The protein below binds the small molecule below.
Small molecule (SMILES): OC[C@H]1O[C@@](CO)(OC[C@H]2O[C@@](CO)(OC[C@H]3O[C@@](CO)(OC[C@H]4O[C@@](CO[C@]5(CO)O[C@H](CO)[C@@H](O)[C@@H]5O)(OC[C@H]5O[C@@](CO)(OC[C@H]6O[C@](O)(CO)[C@@H](O)[C@@H]6O)[C@@H](O)[C@@H]5O)[C@@H](O)[C@@H]4O)[C@@H](O)[C@@H]3O)[C@@H](O)[C@@H]2O)[C@@H](O)[C@@H]1O

Binding-site contacts:
Ligand atom O4 contacts residue ASP59 of chain 1.A at 2.7 Å (salt-bridge).
Ligand atom C5 contacts residue ASN61 of chain 1.A at 3.5 Å.
Ligand atom C1 contacts residue ASP431 of chain 1.B at 3.6 Å.
Ligand atom O1 contacts residue SER412 of chain 1.A at 3.1 Å (h-bond).
Ligand atom C3 contacts residue ARG386 of chain 1.A at 3.6 Å.
Ligand atom C3 contacts residue THR405 of chain 1.B at 3.4 Å.
Ligand atom C5 contacts residue ASP431 of chain 1.B at 3.5 Å.
Ligand atom C1 contacts residue GLY86 of chain 1.A at 3.5 Å.
Ligand atom C2 contacts residue ASP431 of chain 1.B at 3.2 Å.
Ligand atom O1 contacts residue ASP431 of chain 1.B at 2.8 Å (salt-bridge).
Ligand atom O4 contacts residue ARG386 of chain 1.A at 2.8 Å (salt-bridge).
Ligand atom O4 contacts residue ASP107 of chain 1.A at 3.4 Å (salt-bridge).
Ligand atom O5 contacts residue ASP431 of chain 1.B at 2.7 Å (salt-bridge).
Ligand atom C1 contacts residue GLU404 of chain 1.B at 3.3 Å.
Ligand atom O3 contacts residue VAL927 of chain 1.B at 3.6 Å.
Ligand atom C6 contacts residue TYR413 of chain 1.A at 3.6 Å (hydrophobic).
Ligand atom O3 contacts residue ASP85 of chain 1.A at 3.2 Å (salt-bridge).
Ligand atom O5 contacts residue ASN926 of chain 1.B at 3.4 Å (h-bond).
Ligand atom O3 contacts residue ARG386 of chain 1.A at 3.0 Å (salt-bridge).
Ligand atom O3 contacts residue THR405 of chain 1.B at 3.2 Å (h-bond).
Ligand atom O3 contacts residue PHE674 of chain 1.B at 3.5 Å.
Ligand atom O3 contacts residue ASN61 of chain 1.A at 2.2 Å (h-bond).
Ligand atom O1 contacts residue ASN61 of chain 1.A at 2.3 Å (h-bond).
Ligand atom O3 contacts residue ASP431 of chain 1.B at 3.4 Å (salt-bridge).
Ligand atom O2 contacts residue ASP408 of chain 1.B at 3.5 Å (salt-bridge).
Ligand atom C6 contacts residue ASP431 of chain 1.B at 3.2 Å.
Ligand atom C4 contacts residue ASP85 of chain 1.A at 3.5 Å.
Ligand atom O6 contacts residue ASP85 of chain 1.A at 3.2 Å (salt-bridge).
Ligand atom O4 contacts residue ASP85 of chain 1.A at 2.8 Å (salt-bridge).
Ligand atom C4 contacts residue TRP103 of chain 1.A at 3.5 Å (hydrophobic).
Ligand atom O5 contacts residue TYR413 of chain 1.A at 2.9 Å (h-bond).
Ligand atom O3 contacts residue TRP103 of chain 1.A at 3.2 Å.
Ligand atom O5 contacts residue GLN493 of chain 1.B at 3.5 Å (h-bond).
Ligand atom C3 contacts residue ASP59 of chain 1.A at 3.3 Å.
Ligand atom O3 contacts residue ASN926 of chain 1.B at 2.6 Å (h-bond).
Ligand atom C3 contacts residue ASN61 of chain 1.A at 3.2 Å.
Ligand atom O2 contacts residue GLU404 of chain 1.B at 3.2 Å (salt-bridge).
Ligand atom O1 contacts residue PHE674 of chain 1.B at 3.6 Å.
Ligand atom O5 contacts residue ASN61 of chain 1.A at 2.9 Å (h-bond).
Ligand atom C4 contacts residue ASP59 of chain 1.A at 3.5 Å.

Sequence of chain 1.B:
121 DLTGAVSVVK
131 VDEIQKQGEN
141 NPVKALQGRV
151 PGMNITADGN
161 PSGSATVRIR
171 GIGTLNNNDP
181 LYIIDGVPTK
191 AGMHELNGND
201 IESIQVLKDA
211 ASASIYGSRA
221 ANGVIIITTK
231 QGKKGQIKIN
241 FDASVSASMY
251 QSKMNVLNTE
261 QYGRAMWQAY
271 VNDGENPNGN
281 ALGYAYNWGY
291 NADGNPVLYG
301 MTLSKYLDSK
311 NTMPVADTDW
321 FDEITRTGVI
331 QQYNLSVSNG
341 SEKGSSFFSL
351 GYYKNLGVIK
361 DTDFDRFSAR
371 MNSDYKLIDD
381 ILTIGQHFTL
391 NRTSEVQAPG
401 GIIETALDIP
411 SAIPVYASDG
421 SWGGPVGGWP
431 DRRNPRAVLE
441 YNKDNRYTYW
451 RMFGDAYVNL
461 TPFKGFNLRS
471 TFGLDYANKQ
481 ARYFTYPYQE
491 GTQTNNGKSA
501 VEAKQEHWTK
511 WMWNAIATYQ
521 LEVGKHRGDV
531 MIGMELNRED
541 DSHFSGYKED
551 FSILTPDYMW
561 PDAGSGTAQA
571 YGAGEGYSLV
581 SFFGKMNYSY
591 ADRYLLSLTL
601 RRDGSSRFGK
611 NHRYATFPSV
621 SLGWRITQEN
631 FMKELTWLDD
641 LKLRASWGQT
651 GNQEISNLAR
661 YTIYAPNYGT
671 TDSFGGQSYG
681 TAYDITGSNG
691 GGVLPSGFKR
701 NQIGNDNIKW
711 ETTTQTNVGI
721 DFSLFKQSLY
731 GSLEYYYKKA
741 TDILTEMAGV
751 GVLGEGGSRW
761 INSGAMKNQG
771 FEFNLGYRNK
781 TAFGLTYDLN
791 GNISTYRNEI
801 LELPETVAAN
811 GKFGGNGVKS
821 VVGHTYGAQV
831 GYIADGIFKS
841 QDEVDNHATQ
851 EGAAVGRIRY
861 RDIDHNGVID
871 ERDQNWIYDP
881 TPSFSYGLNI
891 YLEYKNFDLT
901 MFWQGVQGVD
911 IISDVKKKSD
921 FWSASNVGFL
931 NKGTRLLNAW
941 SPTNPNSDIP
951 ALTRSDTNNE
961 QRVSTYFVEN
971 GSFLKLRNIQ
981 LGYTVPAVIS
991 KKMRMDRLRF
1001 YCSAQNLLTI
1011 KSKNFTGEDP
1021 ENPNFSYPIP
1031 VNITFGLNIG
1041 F

Sequence of chain 1.A:
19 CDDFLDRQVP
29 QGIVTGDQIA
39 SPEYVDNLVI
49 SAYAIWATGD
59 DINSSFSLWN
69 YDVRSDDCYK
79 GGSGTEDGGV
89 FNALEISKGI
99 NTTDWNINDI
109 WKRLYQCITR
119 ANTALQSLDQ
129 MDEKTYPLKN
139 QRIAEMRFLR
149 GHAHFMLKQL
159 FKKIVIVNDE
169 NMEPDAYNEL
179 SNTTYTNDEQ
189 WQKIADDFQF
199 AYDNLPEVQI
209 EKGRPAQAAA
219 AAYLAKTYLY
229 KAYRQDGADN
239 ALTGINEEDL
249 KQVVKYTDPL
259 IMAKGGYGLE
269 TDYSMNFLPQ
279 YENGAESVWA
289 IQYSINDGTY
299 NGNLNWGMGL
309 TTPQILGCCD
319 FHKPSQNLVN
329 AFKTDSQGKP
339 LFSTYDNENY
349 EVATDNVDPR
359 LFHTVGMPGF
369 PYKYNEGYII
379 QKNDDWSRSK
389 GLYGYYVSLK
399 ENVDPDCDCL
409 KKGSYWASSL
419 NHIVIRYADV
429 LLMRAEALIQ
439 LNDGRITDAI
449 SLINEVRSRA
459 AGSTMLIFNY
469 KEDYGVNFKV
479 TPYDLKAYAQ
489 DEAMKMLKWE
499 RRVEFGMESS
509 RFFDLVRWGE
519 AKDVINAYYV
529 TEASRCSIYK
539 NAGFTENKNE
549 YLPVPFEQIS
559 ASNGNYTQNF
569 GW